Binding-site contacts:
Ligand atom O13 contacts residue ILE154 of chain 1.A at 3.3 Å (h-bond).
Ligand atom N11 contacts residue ASP48 of chain 1.A at 2.7 Å (salt-bridge).
Ligand atom N1 contacts residue ASP48 of chain 1.A at 2.8 Å (salt-bridge).
Ligand atom C2 contacts residue ASP48 of chain 1.A at 3.2 Å.
Ligand atom C14 contacts residue PHE52 of chain 1.A at 3.5 Å (hydrophobic).
Ligand atom C5 contacts residue PHE52 of chain 1.A at 3.7 Å (hydrophobic).
Ligand atom N11 contacts residue ALA28 of chain 1.A at 3.4 Å.
Ligand atom C4 contacts residue VAL26 of chain 1.A at 3.7 Å (hydrophobic).
Ligand atom C2 contacts residue ALA28 of chain 1.A at 3.4 Å (hydrophobic).
Ligand atom C15 contacts residue THR80 of chain 1.A at 3.5 Å.
Ligand atom C6 contacts residue PHE52 of chain 1.A at 3.9 Å (hydrophobic).
Ligand atom N3 contacts residue NDP1 of chain 1.F at 3.8 Å.
Ligand atom O13 contacts residue PHE52 of chain 1.A at 3.8 Å.
Ligand atom N12 contacts residue ILE154 of chain 1.A at 3.1 Å (h-bond).
Ligand atom N12 contacts residue TYR160 of chain 1.A at 3.4 Å (h-bond).
Ligand atom C5 contacts residue NDP1 of chain 1.F at 3.9 Å.
Ligand atom N3 contacts residue ALA28 of chain 1.A at 3.3 Å (h-bond).
Ligand atom C16 contacts residue THR80 of chain 1.A at 3.5 Å.
Ligand atom C7 contacts residue PHE52 of chain 1.A at 3.8 Å (hydrophobic).
Ligand atom C14 contacts residue ILE154 of chain 1.A at 3.4 Å (hydrophobic).
Ligand atom C21 contacts residue PRO85 of chain 1.A at 4.0 Å (hydrophobic).
Ligand atom C4 contacts residue VAL27 of chain 1.A at 3.8 Å (hydrophobic).
Ligand atom C15 contacts residue ILE154 of chain 1.A at 3.3 Å (hydrophobic).
Ligand atom C4 contacts residue PHE52 of chain 1.A at 3.8 Å (hydrophobic).
Ligand atom F24 contacts residue SER83 of chain 1.A at 3.7 Å.
Ligand atom C2 contacts residue VAL27 of chain 1.A at 3.5 Å (hydrophobic).
Ligand atom N3 contacts residue VAL27 of chain 1.A at 3.1 Å.
Ligand atom C9 contacts residue MET49 of chain 1.A at 3.2 Å (hydrophobic).
Ligand atom C4 contacts residue NDP1 of chain 1.F at 3.5 Å.
Ligand atom N11 contacts residue VAL27 of chain 1.A at 3.0 Å (h-bond).
Ligand atom N3 contacts residue VAL26 of chain 1.A at 3.6 Å.
Ligand atom C10 contacts residue MET49 of chain 1.A at 3.7 Å (hydrophobic).
Ligand atom N1 contacts residue ALA28 of chain 1.A at 3.7 Å.
Ligand atom C10 contacts residue ASP48 of chain 1.A at 3.0 Å.
Ligand atom N11 contacts residue THR178 of chain 1.A at 3.2 Å (h-bond).
Ligand atom N12 contacts residue VAL27 of chain 1.A at 3.5 Å.
Ligand atom N12 contacts residue VAL26 of chain 1.A at 2.7 Å (h-bond).
Ligand atom C18 contacts residue ILE84 of chain 1.A at 4.0 Å (hydrophobic).
Ligand atom C6 contacts residue ASP48 of chain 1.A at 3.4 Å.
Ligand atom N12 contacts residue NDP1 of chain 1.F at 3.7 Å.

Sequence of chain 1.A:
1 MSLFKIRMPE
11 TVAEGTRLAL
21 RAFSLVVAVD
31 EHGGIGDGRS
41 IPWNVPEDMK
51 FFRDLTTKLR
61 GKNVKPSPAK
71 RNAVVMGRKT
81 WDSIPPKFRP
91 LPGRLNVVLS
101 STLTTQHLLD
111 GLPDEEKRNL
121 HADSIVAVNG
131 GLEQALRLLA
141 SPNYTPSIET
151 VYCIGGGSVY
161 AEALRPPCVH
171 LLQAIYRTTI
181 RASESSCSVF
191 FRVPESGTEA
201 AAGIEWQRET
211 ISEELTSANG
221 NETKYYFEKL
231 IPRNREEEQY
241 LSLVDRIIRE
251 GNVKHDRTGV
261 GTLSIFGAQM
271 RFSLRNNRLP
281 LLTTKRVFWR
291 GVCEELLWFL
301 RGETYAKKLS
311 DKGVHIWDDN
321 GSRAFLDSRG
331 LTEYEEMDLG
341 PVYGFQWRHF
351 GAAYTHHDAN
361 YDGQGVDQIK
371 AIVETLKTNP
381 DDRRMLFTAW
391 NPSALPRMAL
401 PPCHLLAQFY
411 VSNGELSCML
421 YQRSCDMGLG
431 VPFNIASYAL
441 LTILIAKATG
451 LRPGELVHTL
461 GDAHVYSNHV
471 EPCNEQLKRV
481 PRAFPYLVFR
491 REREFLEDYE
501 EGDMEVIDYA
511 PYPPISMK

The small molecule below binds the protein below.
Small molecule (SMILES): Nc1nc(N)c2c(OCCCOc3cccc(F)c3)cccc2n1